Sequence of chain 41.A:
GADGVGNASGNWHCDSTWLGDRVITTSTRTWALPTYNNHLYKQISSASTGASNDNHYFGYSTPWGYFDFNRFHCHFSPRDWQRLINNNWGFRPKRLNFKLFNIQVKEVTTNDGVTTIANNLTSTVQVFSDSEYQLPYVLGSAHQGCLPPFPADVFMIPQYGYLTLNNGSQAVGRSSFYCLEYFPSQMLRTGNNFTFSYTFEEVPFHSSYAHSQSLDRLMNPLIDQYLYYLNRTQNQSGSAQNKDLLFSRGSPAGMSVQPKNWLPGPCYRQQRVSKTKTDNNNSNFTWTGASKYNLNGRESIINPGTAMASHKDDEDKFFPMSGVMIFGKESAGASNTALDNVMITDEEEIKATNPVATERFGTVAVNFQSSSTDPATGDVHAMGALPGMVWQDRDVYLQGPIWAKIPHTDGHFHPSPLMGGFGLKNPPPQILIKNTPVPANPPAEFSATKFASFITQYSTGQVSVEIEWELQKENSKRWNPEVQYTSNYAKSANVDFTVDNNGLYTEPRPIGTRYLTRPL

Sequence of chain 50.A:
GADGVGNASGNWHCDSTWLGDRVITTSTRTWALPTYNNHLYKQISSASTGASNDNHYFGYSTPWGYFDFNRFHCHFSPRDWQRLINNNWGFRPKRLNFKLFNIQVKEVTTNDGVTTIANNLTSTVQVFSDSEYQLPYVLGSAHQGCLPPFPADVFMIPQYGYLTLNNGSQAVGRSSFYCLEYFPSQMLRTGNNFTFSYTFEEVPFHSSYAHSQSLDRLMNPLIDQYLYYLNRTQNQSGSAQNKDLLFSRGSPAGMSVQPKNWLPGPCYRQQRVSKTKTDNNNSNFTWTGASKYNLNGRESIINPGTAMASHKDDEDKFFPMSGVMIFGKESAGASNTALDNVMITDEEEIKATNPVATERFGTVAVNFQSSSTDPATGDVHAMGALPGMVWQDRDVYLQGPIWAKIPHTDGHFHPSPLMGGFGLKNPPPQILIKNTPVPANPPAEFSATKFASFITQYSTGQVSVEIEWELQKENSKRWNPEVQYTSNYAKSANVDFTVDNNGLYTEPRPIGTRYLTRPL

Binding-site contacts:
Ligand atom O10 contacts residue SER52 of chain 50.A at 4.4 Å.
Ligand atom C11 contacts residue SER256 of chain 41.A at 4.3 Å.
Ligand atom O1A contacts residue THR286 of chain 50.A at 4.2 Å.
Ligand atom O1A contacts residue ASN231 of chain 41.A at 2.7 Å (h-bond).
Ligand atom C1 contacts residue ASN284 of chain 50.A at 3.8 Å.
Ligand atom C2 contacts residue ASN284 of chain 50.A at 3.9 Å.
Ligand atom C4 contacts residue VAL257 of chain 41.A at 4.4 Å (hydrophobic).
Ligand atom O4 contacts residue ASN231 of chain 41.A at 4.2 Å.
Ligand atom O10 contacts residue SER256 of chain 41.A at 3.5 Å (h-bond).
Ligand atom C5 contacts residue ASN231 of chain 41.A at 4.5 Å.
Ligand atom C3 contacts residue ASN231 of chain 41.A at 3.9 Å.
Ligand atom C11 contacts residue ALA253 of chain 41.A at 3.6 Å (hydrophobic).
Ligand atom C3 contacts residue TRP287 of chain 50.A at 4.1 Å (hydrophobic).
Ligand atom O1B contacts residue ASN231 of chain 41.A at 4.3 Å.
Ligand atom O4 contacts residue TRP287 of chain 50.A at 4.1 Å.
Ligand atom O2 contacts residue ASN231 of chain 41.A at 4.2 Å.
Ligand atom O2 contacts residue ASN284 of chain 50.A at 3.0 Å (h-bond).
Ligand atom C1 contacts residue ARG232 of chain 41.A at 3.6 Å.
Ligand atom O1B contacts residue ARG232 of chain 41.A at 2.5 Å (salt-bridge).
Ligand atom C3 contacts residue THR286 of chain 50.A at 3.5 Å.
Ligand atom O1A contacts residue ARG232 of chain 41.A at 3.5 Å.
Ligand atom O10 contacts residue ASN55 of chain 50.A at 3.4 Å (h-bond).
Ligand atom C10 contacts residue ASN55 of chain 50.A at 3.8 Å.
Ligand atom C2 contacts residue ASN231 of chain 41.A at 4.0 Å.
Ligand atom O1A contacts residue ASN284 of chain 50.A at 4.5 Å.
Ligand atom C11 contacts residue ASN55 of chain 50.A at 3.2 Å.
Ligand atom O2 contacts residue THR286 of chain 50.A at 4.0 Å.
Ligand atom C1 contacts residue ASN231 of chain 41.A at 3.6 Å.
Ligand atom C4 contacts residue ASN231 of chain 41.A at 3.5 Å.
Ligand atom C10 contacts residue SER256 of chain 41.A at 4.2 Å.
Ligand atom O2 contacts residue ARG232 of chain 41.A at 4.5 Å.
Ligand atom O2 contacts residue TRP287 of chain 50.A at 4.5 Å.
Ligand atom C11 contacts residue GLY254 of chain 41.A at 3.6 Å.
Ligand atom C2 contacts residue THR286 of chain 50.A at 4.2 Å.
Ligand atom O1B contacts residue ASN284 of chain 50.A at 3.7 Å.
Ligand atom O4 contacts residue VAL257 of chain 41.A at 3.1 Å.

A small-molecule ligand and the protein it binds are described below.
Small molecule (SMILES): CC(=O)N[C@H]1[C@H]([C@H](O)[C@H](O)CO)O[C@@](O)(C(=O)O)C[C@@H]1O